Sequence of chain 1.A:
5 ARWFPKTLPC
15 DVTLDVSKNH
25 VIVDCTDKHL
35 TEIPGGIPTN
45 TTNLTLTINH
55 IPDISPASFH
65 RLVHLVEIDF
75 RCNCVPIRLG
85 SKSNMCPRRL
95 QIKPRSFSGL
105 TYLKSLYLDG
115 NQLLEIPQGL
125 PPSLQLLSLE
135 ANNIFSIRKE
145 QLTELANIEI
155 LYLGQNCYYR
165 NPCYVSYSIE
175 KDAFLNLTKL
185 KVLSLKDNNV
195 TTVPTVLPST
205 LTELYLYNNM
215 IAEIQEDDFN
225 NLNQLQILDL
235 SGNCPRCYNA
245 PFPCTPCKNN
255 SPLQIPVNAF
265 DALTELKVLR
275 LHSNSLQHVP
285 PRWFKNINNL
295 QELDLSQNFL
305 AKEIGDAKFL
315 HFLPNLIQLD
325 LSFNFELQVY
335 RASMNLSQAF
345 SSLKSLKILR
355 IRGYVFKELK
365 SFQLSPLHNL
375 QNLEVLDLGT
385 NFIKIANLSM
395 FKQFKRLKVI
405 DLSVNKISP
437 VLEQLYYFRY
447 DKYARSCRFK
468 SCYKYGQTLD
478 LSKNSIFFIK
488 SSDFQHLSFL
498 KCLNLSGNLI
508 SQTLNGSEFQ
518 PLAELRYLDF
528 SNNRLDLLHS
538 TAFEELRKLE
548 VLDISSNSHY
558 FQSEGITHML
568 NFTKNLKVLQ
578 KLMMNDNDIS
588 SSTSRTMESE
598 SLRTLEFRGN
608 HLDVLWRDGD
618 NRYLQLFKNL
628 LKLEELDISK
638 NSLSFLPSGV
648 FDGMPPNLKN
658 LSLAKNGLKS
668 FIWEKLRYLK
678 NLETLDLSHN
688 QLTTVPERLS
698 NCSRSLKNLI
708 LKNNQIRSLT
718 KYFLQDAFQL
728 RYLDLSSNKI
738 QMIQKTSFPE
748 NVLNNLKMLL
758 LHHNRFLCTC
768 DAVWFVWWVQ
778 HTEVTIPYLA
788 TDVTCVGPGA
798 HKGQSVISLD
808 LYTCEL

A protein and the small-molecule ligand that binds it are described below.
Small molecule (SMILES): CC(=O)N[C@@H]1[C@@H](O)[C@H](O)[C@@H](CO)O[C@H]1O

Binding-site contacts:
Ligand atom O7 contacts residue ASN512 of chain 1.A at 3.4 Å (h-bond).
Ligand atom C3 contacts residue ASN512 of chain 1.A at 3.9 Å.
Ligand atom C7 contacts residue ASN512 of chain 1.A at 3.4 Å.
Ligand atom C6 contacts residue SER514 of chain 1.A at 4.2 Å.
Ligand atom C1 contacts residue SER514 of chain 1.A at 3.5 Å.
Ligand atom C5 contacts residue ASN512 of chain 1.A at 3.6 Å.
Ligand atom O5 contacts residue ASN512 of chain 1.A at 2.3 Å (h-bond).
Ligand atom C4 contacts residue SER514 of chain 1.A at 4.5 Å.
Ligand atom C2 contacts residue ASN512 of chain 1.A at 2.5 Å.
Ligand atom N2 contacts residue ASN512 of chain 1.A at 3.0 Å (h-bond).
Ligand atom C4 contacts residue ASN512 of chain 1.A at 4.2 Å.
Ligand atom O5 contacts residue SER514 of chain 1.A at 3.6 Å.
Ligand atom C1 contacts residue ASN512 of chain 1.A at 1.4 Å.
Ligand atom C5 contacts residue SER514 of chain 1.A at 3.4 Å.